Sequence of chain 2.B:
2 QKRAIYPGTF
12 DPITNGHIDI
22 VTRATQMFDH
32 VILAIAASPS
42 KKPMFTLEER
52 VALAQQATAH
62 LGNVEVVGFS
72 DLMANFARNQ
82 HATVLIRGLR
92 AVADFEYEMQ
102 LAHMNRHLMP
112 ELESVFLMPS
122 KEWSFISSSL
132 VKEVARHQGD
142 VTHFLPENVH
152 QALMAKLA

Sequence of chain 12.B:
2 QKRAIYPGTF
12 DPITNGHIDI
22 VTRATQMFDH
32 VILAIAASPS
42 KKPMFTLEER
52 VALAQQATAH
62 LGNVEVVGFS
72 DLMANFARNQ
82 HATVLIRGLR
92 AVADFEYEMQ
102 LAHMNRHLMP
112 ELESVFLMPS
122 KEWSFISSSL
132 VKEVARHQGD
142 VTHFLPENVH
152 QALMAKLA

Binding-site contacts:
Ligand atom C4 contacts residue GLU134 of chain 12.B at 3.4 Å.
Ligand atom F21 contacts residue SO41 of chain 2.K at 2.9 Å.
Ligand atom N16 contacts residue MET74 of chain 2.B at 3.6 Å.
Ligand atom C5 contacts residue GLU134 of chain 12.B at 3.9 Å.
Ligand atom C13 contacts residue GLU134 of chain 12.B at 4.1 Å.
Ligand atom C15 contacts residue LEU102 of chain 2.B at 3.8 Å (hydrophobic).
Ligand atom C5 contacts residue LEU102 of chain 2.B at 4.2 Å (hydrophobic).
Ligand atom C12 contacts residue PHE70 of chain 2.B at 3.7 Å (hydrophobic).
Ligand atom C15 contacts residue MET74 of chain 2.B at 3.6 Å (hydrophobic).
Ligand atom C2 contacts residue LEU131 of chain 12.B at 3.6 Å (hydrophobic).
Ligand atom C13 contacts residue SO41 of chain 2.I at 3.9 Å.
Ligand atom C17 contacts residue LEU102 of chain 2.B at 3.6 Å (hydrophobic).
Ligand atom O11 contacts residue MET74 of chain 2.B at 3.0 Å (h-bond).
Ligand atom C7 contacts residue MET74 of chain 2.B at 3.6 Å (hydrophobic).
Ligand atom O8 contacts residue MET74 of chain 2.B at 3.4 Å (h-bond).
Ligand atom C17 contacts residue MET74 of chain 2.B at 4.0 Å (hydrophobic).
Ligand atom O11 contacts residue LEU73 of chain 2.B at 3.2 Å.
Ligand atom C4 contacts residue TYR98 of chain 2.B at 3.5 Å (hydrophobic).
Ligand atom C1 contacts residue LEU102 of chain 2.B at 3.5 Å (hydrophobic).
Ligand atom C2 contacts residue GLU134 of chain 12.B at 3.1 Å.
Ligand atom C18 contacts residue LEU102 of chain 2.B at 3.9 Å (hydrophobic).
Ligand atom C12 contacts residue ALA37 of chain 2.B at 3.7 Å (hydrophobic).
Ligand atom C15 contacts residue ASN106 of chain 2.B at 4.1 Å.
Ligand atom F21 contacts residue GLY9 of chain 2.B at 3.4 Å.
Ligand atom C3 contacts residue VAL135 of chain 12.B at 3.8 Å (hydrophobic).
Ligand atom F20 contacts residue SO41 of chain 2.K at 2.5 Å.
Ligand atom N16 contacts residue LEU102 of chain 2.B at 3.6 Å.
Ligand atom C4 contacts residue LEU102 of chain 2.B at 3.5 Å (hydrophobic).
Ligand atom F21 contacts residue PRO8 of chain 2.B at 3.7 Å.
Ligand atom C3 contacts residue GLU134 of chain 12.B at 3.6 Å.
Ligand atom C1 contacts residue LEU131 of chain 12.B at 3.7 Å (hydrophobic).
Ligand atom C2 contacts residue LEU102 of chain 2.B at 4.2 Å (hydrophobic).
Ligand atom C1 contacts residue TYR98 of chain 2.B at 3.6 Å (hydrophobic).
Ligand atom C1 contacts residue GLU134 of chain 12.B at 3.2 Å.
Ligand atom C6 contacts residue GLU134 of chain 12.B at 4.1 Å.
Ligand atom C19 contacts residue SO41 of chain 2.K at 3.1 Å.
Ligand atom C2 contacts residue VAL135 of chain 12.B at 3.7 Å (hydrophobic).
Ligand atom N16 contacts residue ASN106 of chain 2.B at 3.4 Å (h-bond).
Ligand atom F21 contacts residue ARG88 of chain 2.B at 3.3 Å.
Ligand atom C13 contacts residue HIS138 of chain 12.B at 3.4 Å.

The protein below binds the small molecule below.
Small molecule (SMILES): CC1(C)OC(=O)c2ccccc2[C@H]1n1cncc1C(F)F